Binding-site contacts:
Ligand atom O3 contacts residue TYR28 of chain 1.C at 4.5 Å.
Ligand atom C6 contacts residue THR29 of chain 1.C at 4.1 Å.
Ligand atom C2 contacts residue ASN61 of chain 1.C at 2.5 Å.
Ligand atom O5 contacts residue ASN61 of chain 1.C at 2.4 Å (h-bond).
Ligand atom C5 contacts residue ASN61 of chain 1.C at 3.7 Å.
Ligand atom N2 contacts residue ASN61 of chain 1.C at 2.9 Å (h-bond).
Ligand atom C6 contacts residue ASN61 of chain 1.C at 4.4 Å.
Ligand atom C6 contacts residue TYR28 of chain 1.C at 3.2 Å (hydrophobic).
Ligand atom O7 contacts residue TYR28 of chain 1.C at 3.5 Å.
Ligand atom O6 contacts residue TYR28 of chain 1.C at 4.4 Å.
Ligand atom C2 contacts residue TYR28 of chain 1.C at 3.8 Å (hydrophobic).
Ligand atom C3 contacts residue ASN61 of chain 1.C at 3.8 Å.
Ligand atom C3 contacts residue TYR28 of chain 1.C at 4.4 Å (hydrophobic).
Ligand atom O5 contacts residue THR29 of chain 1.C at 4.3 Å.
Ligand atom C1 contacts residue TYR28 of chain 1.C at 4.2 Å (hydrophobic).
Ligand atom C4 contacts residue TYR28 of chain 1.C at 4.1 Å (hydrophobic).
Ligand atom C1 contacts residue ASN61 of chain 1.C at 1.4 Å.
Ligand atom C4 contacts residue ASN61 of chain 1.C at 4.3 Å.
Ligand atom O5 contacts residue TYR28 of chain 1.C at 3.9 Å.
Ligand atom C7 contacts residue ASN61 of chain 1.C at 4.0 Å.
Ligand atom C5 contacts residue TYR28 of chain 1.C at 4.0 Å (hydrophobic).

The small molecule below binds the protein below.
Small molecule (SMILES): CC(=O)N[C@@H]1[C@@H](O)[C@H](O)[C@@H](CO)O[C@H]1O

Sequence of chain 1.C:
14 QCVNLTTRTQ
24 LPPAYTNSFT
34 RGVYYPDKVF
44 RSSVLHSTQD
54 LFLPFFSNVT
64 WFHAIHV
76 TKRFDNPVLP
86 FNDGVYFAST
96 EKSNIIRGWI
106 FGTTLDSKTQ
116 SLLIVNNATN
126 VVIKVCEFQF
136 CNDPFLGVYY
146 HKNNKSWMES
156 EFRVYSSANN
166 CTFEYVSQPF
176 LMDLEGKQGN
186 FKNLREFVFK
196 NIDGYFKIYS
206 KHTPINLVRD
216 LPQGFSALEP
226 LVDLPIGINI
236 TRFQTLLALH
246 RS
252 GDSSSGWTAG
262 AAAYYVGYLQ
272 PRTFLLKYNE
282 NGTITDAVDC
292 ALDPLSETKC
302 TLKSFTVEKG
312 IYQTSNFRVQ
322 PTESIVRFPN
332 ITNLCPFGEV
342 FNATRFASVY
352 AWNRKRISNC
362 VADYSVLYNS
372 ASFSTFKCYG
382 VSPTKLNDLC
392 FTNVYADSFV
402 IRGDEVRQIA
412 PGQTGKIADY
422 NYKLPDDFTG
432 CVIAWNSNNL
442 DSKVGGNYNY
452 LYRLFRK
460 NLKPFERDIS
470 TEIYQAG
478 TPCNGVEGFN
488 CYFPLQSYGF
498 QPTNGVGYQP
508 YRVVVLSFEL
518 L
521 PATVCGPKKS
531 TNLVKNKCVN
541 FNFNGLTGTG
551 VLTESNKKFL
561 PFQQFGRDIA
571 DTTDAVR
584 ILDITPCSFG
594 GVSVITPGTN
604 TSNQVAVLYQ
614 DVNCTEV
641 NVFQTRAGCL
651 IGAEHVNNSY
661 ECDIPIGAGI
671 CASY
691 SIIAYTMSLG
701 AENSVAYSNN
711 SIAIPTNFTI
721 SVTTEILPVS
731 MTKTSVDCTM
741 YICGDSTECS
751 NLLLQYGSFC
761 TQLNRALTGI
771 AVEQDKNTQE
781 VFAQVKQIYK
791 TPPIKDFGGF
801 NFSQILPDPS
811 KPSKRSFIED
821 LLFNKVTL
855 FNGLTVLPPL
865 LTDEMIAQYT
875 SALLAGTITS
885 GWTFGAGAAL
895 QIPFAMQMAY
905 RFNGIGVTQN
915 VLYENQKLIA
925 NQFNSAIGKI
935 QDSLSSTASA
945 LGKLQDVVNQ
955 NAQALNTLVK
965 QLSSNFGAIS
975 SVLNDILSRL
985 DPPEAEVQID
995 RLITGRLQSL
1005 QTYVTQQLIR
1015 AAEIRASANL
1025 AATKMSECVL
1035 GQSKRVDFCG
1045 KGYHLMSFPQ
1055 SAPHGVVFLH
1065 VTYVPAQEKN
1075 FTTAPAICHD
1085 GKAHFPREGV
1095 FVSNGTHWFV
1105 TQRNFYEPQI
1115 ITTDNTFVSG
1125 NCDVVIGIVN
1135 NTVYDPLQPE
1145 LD